Binding-site contacts:
Ligand atom C7 contacts residue GLU70 of chain 1.A at 4.1 Å.
Ligand atom N2 contacts residue GLU70 of chain 1.A at 4.2 Å.
Ligand atom O7 contacts residue CYS94 of chain 1.A at 3.0 Å.
Ligand atom O7 contacts residue ASN68 of chain 1.A at 2.8 Å (h-bond).
Ligand atom C7 contacts residue ASN68 of chain 1.A at 3.5 Å.
Ligand atom C7 contacts residue CYS94 of chain 1.A at 3.5 Å (hydrophobic).
Ligand atom O3 contacts residue NAG1 of chain 1.H at 2.7 Å (h-bond).
Ligand atom C6 contacts residue ASN91 of chain 1.A at 3.3 Å.
Ligand atom C8 contacts residue PRO69 of chain 1.A at 3.5 Å (hydrophobic).
Ligand atom O6 contacts residue NAG1 of chain 1.H at 2.8 Å (h-bond).
Ligand atom C7 contacts residue ARG225 of chain 1.A at 3.7 Å.
Ligand atom C8 contacts residue GLU70 of chain 1.A at 3.8 Å.
Ligand atom C3 contacts residue NAG1 of chain 1.H at 3.4 Å.
Ligand atom C2 contacts residue NAG1 of chain 1.H at 3.9 Å.
Ligand atom O4 contacts residue NAG1 of chain 1.H at 2.8 Å.
Ligand atom C1 contacts residue ASN91 of chain 1.A at 2.8 Å.
Ligand atom C5 contacts residue NAG1 of chain 1.H at 3.7 Å.
Ligand atom C6 contacts residue NAG1 of chain 1.H at 3.7 Å.
Ligand atom O1 contacts residue ASN91 of chain 1.A at 2.7 Å (h-bond).
Ligand atom O1 contacts residue ASN68 of chain 1.A at 4.2 Å.
Ligand atom O3 contacts residue ARG225 of chain 1.A at 2.9 Å (salt-bridge).
Ligand atom C5 contacts residue ASN91 of chain 1.A at 3.0 Å.
Ligand atom C3 contacts residue ARG225 of chain 1.A at 3.1 Å.
Ligand atom O5 contacts residue NAG1 of chain 1.H at 4.0 Å.
Ligand atom C2 contacts residue ASN91 of chain 1.A at 4.3 Å.
Ligand atom C8 contacts residue ASN68 of chain 1.A at 3.0 Å.
Ligand atom C2 contacts residue ARG225 of chain 1.A at 2.6 Å.
Ligand atom N2 contacts residue ARG225 of chain 1.A at 3.2 Å (salt-bridge).
Ligand atom O7 contacts residue ARG225 of chain 1.A at 3.8 Å.
Ligand atom C8 contacts residue CYS140 of chain 1.A at 4.2 Å (hydrophobic).
Ligand atom C8 contacts residue PRO141 of chain 1.A at 3.8 Å (hydrophobic).
Ligand atom C8 contacts residue CYS94 of chain 1.A at 3.9 Å (hydrophobic).
Ligand atom C4 contacts residue NAG1 of chain 1.H at 2.6 Å.
Ligand atom O5 contacts residue ARG225 of chain 1.A at 4.0 Å.
Ligand atom C4 contacts residue ARG225 of chain 1.A at 3.5 Å.
Ligand atom O6 contacts residue ASN91 of chain 1.A at 4.3 Å.
Ligand atom C1 contacts residue ARG225 of chain 1.A at 3.7 Å.
Ligand atom N2 contacts residue PRO141 of chain 1.A at 4.2 Å.
Ligand atom O5 contacts residue ASN91 of chain 1.A at 2.3 Å (h-bond).
Ligand atom O1 contacts residue GLU70 of chain 1.A at 3.1 Å.

Sequence of chain 1.A:
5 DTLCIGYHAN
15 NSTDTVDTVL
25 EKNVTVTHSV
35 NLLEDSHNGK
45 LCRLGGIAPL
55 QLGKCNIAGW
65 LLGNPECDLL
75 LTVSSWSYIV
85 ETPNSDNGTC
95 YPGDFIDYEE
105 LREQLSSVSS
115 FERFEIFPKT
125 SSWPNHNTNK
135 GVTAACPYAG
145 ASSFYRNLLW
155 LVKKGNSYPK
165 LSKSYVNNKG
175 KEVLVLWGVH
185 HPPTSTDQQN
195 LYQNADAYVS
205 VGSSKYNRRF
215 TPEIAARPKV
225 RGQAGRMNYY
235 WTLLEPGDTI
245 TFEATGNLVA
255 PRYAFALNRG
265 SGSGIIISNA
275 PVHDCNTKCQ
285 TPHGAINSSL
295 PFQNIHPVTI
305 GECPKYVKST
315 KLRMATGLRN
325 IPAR

The protein below binds the small molecule below.
Small molecule (SMILES): CC(=O)N[C@@H]1[C@@H](O)[C@H](O)[C@@H](CO)O[C@@H]1O